The small molecule below binds the protein below.
Small molecule (SMILES): CC(=O)N[C@@H]1[C@@H](O)[C@H](O)[C@@H](CO)O[C@H]1O

Binding-site contacts:
Ligand atom C5 contacts residue ASN354 of chain 1.F at 3.1 Å.
Ligand atom C3 contacts residue ASN354 of chain 1.F at 3.5 Å.
Ligand atom O5 contacts residue ASN354 of chain 1.F at 2.5 Å (h-bond).
Ligand atom O6 contacts residue ASN354 of chain 1.F at 3.5 Å (h-bond).
Ligand atom C6 contacts residue ASN354 of chain 1.F at 3.2 Å.
Ligand atom C4 contacts residue ASN354 of chain 1.F at 3.3 Å.
Ligand atom C2 contacts residue ASN354 of chain 1.F at 2.5 Å.
Ligand atom N2 contacts residue ASN354 of chain 1.F at 3.6 Å (h-bond).
Ligand atom O3 contacts residue ASN354 of chain 1.F at 4.5 Å.
Ligand atom C1 contacts residue ASN354 of chain 1.F at 1.4 Å.

Sequence of chain 1.F:
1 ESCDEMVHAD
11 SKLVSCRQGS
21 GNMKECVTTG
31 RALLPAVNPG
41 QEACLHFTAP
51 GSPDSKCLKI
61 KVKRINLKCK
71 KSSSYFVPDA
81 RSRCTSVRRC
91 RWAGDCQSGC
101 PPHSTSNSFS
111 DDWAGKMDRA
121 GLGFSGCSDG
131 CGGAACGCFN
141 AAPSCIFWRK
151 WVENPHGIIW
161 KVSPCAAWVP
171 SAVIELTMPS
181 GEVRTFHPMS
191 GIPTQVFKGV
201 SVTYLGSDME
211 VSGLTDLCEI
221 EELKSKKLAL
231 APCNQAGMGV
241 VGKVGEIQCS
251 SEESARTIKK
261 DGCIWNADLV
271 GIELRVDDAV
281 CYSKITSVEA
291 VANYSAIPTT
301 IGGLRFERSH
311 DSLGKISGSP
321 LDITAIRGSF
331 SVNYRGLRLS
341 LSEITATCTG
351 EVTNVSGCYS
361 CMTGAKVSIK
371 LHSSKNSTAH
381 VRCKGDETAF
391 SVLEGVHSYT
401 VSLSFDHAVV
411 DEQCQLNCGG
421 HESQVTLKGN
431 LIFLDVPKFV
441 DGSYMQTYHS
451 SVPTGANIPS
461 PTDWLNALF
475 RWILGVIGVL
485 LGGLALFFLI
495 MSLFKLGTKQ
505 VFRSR